Sequence of chain 1.B:
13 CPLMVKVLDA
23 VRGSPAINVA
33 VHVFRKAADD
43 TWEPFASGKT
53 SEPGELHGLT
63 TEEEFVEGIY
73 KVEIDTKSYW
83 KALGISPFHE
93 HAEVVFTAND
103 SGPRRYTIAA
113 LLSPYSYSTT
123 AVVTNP

Sequence of chain 2.B:
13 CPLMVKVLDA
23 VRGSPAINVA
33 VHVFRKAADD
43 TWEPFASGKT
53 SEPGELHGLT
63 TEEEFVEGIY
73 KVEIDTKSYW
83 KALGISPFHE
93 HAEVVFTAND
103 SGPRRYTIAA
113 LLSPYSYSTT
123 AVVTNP

Binding-site contacts:
Ligand atom CLC contacts residue LEU113 of chain 1.B at 2.9 Å.
Ligand atom OAA contacts residue LYS18 of chain 2.B at 3.0 Å.
Ligand atom CAF contacts residue 3MI1 of chain 2.D at 1.0 Å.
Ligand atom CAJ contacts residue 3MI1 of chain 2.D at 1.0 Å.
Ligand atom CLD contacts residue THR122 of chain 1.B at 3.1 Å.
Ligand atom CAM contacts residue LYS18 of chain 2.B at 3.0 Å.
Ligand atom CAR contacts residue 3MI1 of chain 2.D at 0.4 Å.
Ligand atom OAL contacts residue ALA111 of chain 1.B at 3.0 Å.
Ligand atom CAR contacts residue LEU20 of chain 2.B at 3.2 Å (hydrophobic).
Ligand atom CAO contacts residue 3MI1 of chain 2.D at 0.3 Å.
Ligand atom CLD contacts residue 3MI1 of chain 2.D at 0.8 Å.
Ligand atom CAN contacts residue 3MI1 of chain 2.D at 0.3 Å.
Ligand atom CAE contacts residue LYS18 of chain 1.B at 3.1 Å.
Ligand atom CAO contacts residue LEU113 of chain 1.B at 3.1 Å (hydrophobic).
Ligand atom CAP contacts residue LYS18 of chain 2.B at 3.1 Å.
Ligand atom OAL contacts residue 3MI1 of chain 2.D at 0.5 Å (h-bond).
Ligand atom CAM contacts residue LYS18 of chain 1.B at 3.0 Å.
Ligand atom OAA contacts residue LYS18 of chain 1.B at 3.1 Å.
Ligand atom CAM contacts residue 3MI1 of chain 2.D at 2.2 Å.
Ligand atom CAS contacts residue 3MI1 of chain 2.D at 0.7 Å.
Ligand atom OAA contacts residue 3MI1 of chain 2.D at 2.6 Å.
Ligand atom CAG contacts residue 3MI1 of chain 2.D at 0.5 Å.
Ligand atom CAG contacts residue LEU113 of chain 1.B at 2.8 Å (hydrophobic).
Ligand atom CAQ contacts residue 3MI1 of chain 2.D at 0.2 Å.
Ligand atom CAH contacts residue 3MI1 of chain 2.D at 0.2 Å.
Ligand atom CAT contacts residue LEU20 of chain 2.B at 2.9 Å (hydrophobic).
Ligand atom CAG contacts residue LEU113 of chain 2.B at 3.1 Å (hydrophobic).
Ligand atom CAN contacts residue LEU113 of chain 1.B at 2.8 Å (hydrophobic).
Ligand atom CAE contacts residue LYS18 of chain 2.B at 2.9 Å.
Ligand atom OAL contacts residue LEU20 of chain 2.B at 2.9 Å.
Ligand atom NAK contacts residue 3MI1 of chain 2.D at 0.5 Å (h-bond).
Ligand atom CAI contacts residue 3MI1 of chain 2.D at 0.2 Å.
Ligand atom OAB contacts residue THR109 of chain 1.B at 2.8 Å.
Ligand atom CAT contacts residue 3MI1 of chain 2.D at 0.7 Å.
Ligand atom CAP contacts residue 3MI1 of chain 2.D at 1.1 Å.
Ligand atom CAE contacts residue 3MI1 of chain 2.D at 0.3 Å.
Ligand atom CLC contacts residue SER120 of chain 2.B at 3.0 Å.
Ligand atom CLC contacts residue 3MI1 of chain 2.D at 0.8 Å.
Ligand atom CLD contacts residue THR121 of chain 1.B at 3.1 Å.
Ligand atom NAK contacts residue LEU20 of chain 1.B at 3.0 Å.

The small molecule below binds the protein below.
Small molecule (SMILES): O=C(O)c1ccc2nc(-c3cc(Cl)cc(Cl)c3)oc2c1